Binding-site contacts:
Ligand atom C contacts residue CO1 of chain 1.B at 2.9 Å.
Ligand atom OXT contacts residue CO1 of chain 1.B at 2.0 Å.
Ligand atom CE contacts residue TRP220 of chain 1.A at 4.0 Å (hydrophobic).
Ligand atom SD contacts residue CYS58 of chain 1.A at 4.1 Å.
Ligand atom N contacts residue ASP107 of chain 1.A at 3.2 Å (salt-bridge).
Ligand atom N contacts residue ASP96 of chain 1.A at 3.1 Å (salt-bridge).
Ligand atom CG contacts residue CYS58 of chain 1.A at 4.0 Å (hydrophobic).
Ligand atom CA contacts residue CO1 of chain 1.C at 2.9 Å.
Ligand atom O contacts residue HIS177 of chain 1.A at 2.8 Å (h-bond).
Ligand atom C contacts residue ASP96 of chain 1.A at 3.8 Å.
Ligand atom C contacts residue CO1 of chain 1.C at 2.9 Å.
Ligand atom OXT contacts residue ASP96 of chain 1.A at 3.4 Å (salt-bridge).
Ligand atom OXT contacts residue ASP107 of chain 1.A at 2.9 Å (salt-bridge).
Ligand atom O contacts residue CO1 of chain 1.B at 3.1 Å.
Ligand atom C contacts residue HIS177 of chain 1.A at 3.9 Å.
Ligand atom OXT contacts residue CO1 of chain 1.C at 2.1 Å.
Ligand atom C contacts residue HIS170 of chain 1.A at 3.9 Å.
Ligand atom CG contacts residue CYS69 of chain 1.A at 3.9 Å (hydrophobic).
Ligand atom O contacts residue ASP107 of chain 1.A at 3.9 Å.
Ligand atom CA contacts residue PHE176 of chain 1.A at 4.1 Å (hydrophobic).
Ligand atom OXT contacts residue GLU203 of chain 1.A at 3.1 Å (salt-bridge).
Ligand atom N contacts residue THR98 of chain 1.A at 3.1 Å (h-bond).
Ligand atom SD contacts residue TYR61 of chain 1.A at 3.8 Å.
Ligand atom N contacts residue PHE176 of chain 1.A at 3.8 Å.
Ligand atom N contacts residue CO1 of chain 1.C at 2.3 Å.
Ligand atom OXT contacts residue HIS170 of chain 1.A at 3.6 Å.
Ligand atom C contacts residue ASP107 of chain 1.A at 3.5 Å.
Ligand atom CE contacts residue CYS58 of chain 1.A at 4.0 Å (hydrophobic).
Ligand atom SD contacts residue PHE176 of chain 1.A at 4.0 Å.
Ligand atom CE contacts residue CYS69 of chain 1.A at 3.8 Å (hydrophobic).
Ligand atom O contacts residue CO1 of chain 1.C at 4.0 Å.
Ligand atom C contacts residue GLU203 of chain 1.A at 3.7 Å.
Ligand atom CE contacts residue TYR64 of chain 1.A at 3.6 Å (hydrophobic).
Ligand atom OXT contacts residue GLU234 of chain 1.A at 3.0 Å (salt-bridge).
Ligand atom CB contacts residue PHE176 of chain 1.A at 3.5 Å (hydrophobic).
Ligand atom CB contacts residue HIS177 of chain 1.A at 4.0 Å.
Ligand atom O contacts residue HIS170 of chain 1.A at 3.4 Å (h-bond).
Ligand atom O contacts residue GLU203 of chain 1.A at 3.9 Å.
Ligand atom CG contacts residue PHE176 of chain 1.A at 4.0 Å (hydrophobic).
Ligand atom CA contacts residue ASP96 of chain 1.A at 3.3 Å.

Sequence of chain 1.A:
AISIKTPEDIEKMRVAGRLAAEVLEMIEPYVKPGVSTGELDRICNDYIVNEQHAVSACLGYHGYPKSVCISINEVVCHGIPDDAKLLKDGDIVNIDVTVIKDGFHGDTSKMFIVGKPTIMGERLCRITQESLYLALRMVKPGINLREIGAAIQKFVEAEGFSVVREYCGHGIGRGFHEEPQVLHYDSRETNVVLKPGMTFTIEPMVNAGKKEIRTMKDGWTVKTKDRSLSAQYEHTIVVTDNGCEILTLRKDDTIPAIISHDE

This small molecule binds to this protein.
Small molecule (SMILES): CSCC[C@H](N)C(=O)O